This small molecule binds to this protein.
Small molecule (SMILES): C[C@@H]1O[C@@H](O)[C@@H](O)[C@H](O)[C@@H]1O

Sequence of chain 1.A:
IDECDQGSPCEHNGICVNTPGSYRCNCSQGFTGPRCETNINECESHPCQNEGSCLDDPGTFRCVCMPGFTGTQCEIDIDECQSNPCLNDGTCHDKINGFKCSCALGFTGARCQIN

Binding-site contacts:
Ligand atom O2 contacts residue SER54 of chain 1.A at 2.8 Å (h-bond).
Ligand atom C5 contacts residue GLU52 of chain 1.A at 4.0 Å.
Ligand atom O4 contacts residue MET67 of chain 1.A at 4.3 Å.
Ligand atom C6 contacts residue VAL65 of chain 1.A at 3.4 Å (hydrophobic).
Ligand atom O5 contacts residue SER54 of chain 1.A at 2.4 Å (h-bond).
Ligand atom C4 contacts residue GLU52 of chain 1.A at 4.2 Å.
Ligand atom C5 contacts residue MET67 of chain 1.A at 4.4 Å (hydrophobic).
Ligand atom O4 contacts residue SER54 of chain 1.A at 4.5 Å.
Ligand atom C6 contacts residue GLU52 of chain 1.A at 4.4 Å.
Ligand atom C3 contacts residue SER54 of chain 1.A at 2.8 Å.
Ligand atom O3 contacts residue SER54 of chain 1.A at 4.2 Å.
Ligand atom C5 contacts residue GLY53 of chain 1.A at 4.4 Å.
Ligand atom C5 contacts residue VAL65 of chain 1.A at 3.9 Å (hydrophobic).
Ligand atom O5 contacts residue VAL65 of chain 1.A at 4.0 Å.
Ligand atom C2 contacts residue SER54 of chain 1.A at 2.3 Å.
Ligand atom C1 contacts residue SER54 of chain 1.A at 1.4 Å.
Ligand atom C6 contacts residue SER54 of chain 1.A at 4.1 Å.
Ligand atom C4 contacts residue SER54 of chain 1.A at 3.5 Å.
Ligand atom C5 contacts residue SER54 of chain 1.A at 2.8 Å.
Ligand atom C6 contacts residue CYS66 of chain 1.A at 3.7 Å (hydrophobic).
Ligand atom C6 contacts residue MET67 of chain 1.A at 3.9 Å (hydrophobic).
Ligand atom C4 contacts residue MET67 of chain 1.A at 4.1 Å (hydrophobic).